Sequence of chain 2.A:
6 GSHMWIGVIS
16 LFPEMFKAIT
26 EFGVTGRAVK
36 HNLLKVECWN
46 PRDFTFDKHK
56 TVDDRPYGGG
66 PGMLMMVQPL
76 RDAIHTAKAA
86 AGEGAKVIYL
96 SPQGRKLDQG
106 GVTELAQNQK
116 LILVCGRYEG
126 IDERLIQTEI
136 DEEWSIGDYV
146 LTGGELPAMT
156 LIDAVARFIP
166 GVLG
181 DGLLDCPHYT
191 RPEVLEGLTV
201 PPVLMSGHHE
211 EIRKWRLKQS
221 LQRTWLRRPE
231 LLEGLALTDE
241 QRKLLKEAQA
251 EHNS

A protein and the small-molecule ligand that binds it are described below.
Small molecule (SMILES): Nc1nonc1C(=O)N1CCN(Cc2ccccn2)CC1

Binding-site contacts:
Ligand atom N5 contacts residue GLY125 of chain 1.A at 3.4 Å.
Ligand atom C9 contacts residue GLU124 of chain 1.A at 3.5 Å.
Ligand atom C8 contacts residue GLU124 of chain 1.A at 3.3 Å.
Ligand atom N contacts residue GLY142 of chain 1.A at 3.1 Å (h-bond).
Ligand atom O1 contacts residue PRO97 of chain 1.A at 3.6 Å.
Ligand atom C3 contacts residue GLY149 of chain 1.A at 3.6 Å.
Ligand atom N contacts residue TYR144 of chain 1.A at 2.9 Å (h-bond).
Ligand atom C7 contacts residue TYR123 of chain 1.A at 3.7 Å (hydrophobic).
Ligand atom N2 contacts residue SER96 of chain 1.A at 3.3 Å (h-bond).
Ligand atom C1 contacts residue PRO97 of chain 1.A at 3.8 Å (hydrophobic).
Ligand atom C1 contacts residue SER96 of chain 1.A at 3.8 Å.
Ligand atom C4 contacts residue LEU95 of chain 1.A at 3.3 Å (hydrophobic).
Ligand atom N1 contacts residue SER140 of chain 1.A at 3.5 Å.
Ligand atom C1 contacts residue PRO152 of chain 1.A at 3.8 Å (hydrophobic).
Ligand atom N5 contacts residue TYR94 of chain 1.A at 2.6 Å (h-bond).
Ligand atom C10 contacts residue TYR94 of chain 1.A at 3.5 Å (hydrophobic).
Ligand atom C6 contacts residue GLY125 of chain 1.A at 3.4 Å.
Ligand atom C7 contacts residue GLU124 of chain 1.A at 3.4 Å.
Ligand atom O contacts residue LEU95 of chain 1.A at 3.6 Å.
Ligand atom C9 contacts residue GLN98 of chain 1.A at 3.5 Å.
Ligand atom O contacts residue SER96 of chain 1.A at 3.2 Å (h-bond).
Ligand atom O contacts residue PRO152 of chain 1.A at 3.5 Å.
Ligand atom N contacts residue PRO97 of chain 1.A at 3.7 Å.
Ligand atom C6 contacts residue TYR94 of chain 1.A at 3.5 Å (hydrophobic).
Ligand atom N1 contacts residue ILE141 of chain 1.A at 3.0 Å (h-bond).
Ligand atom C12 contacts residue LEU146 of chain 1.A at 3.2 Å (hydrophobic).
Ligand atom C7 contacts residue GLY125 of chain 1.A at 3.7 Å.
Ligand atom O contacts residue ILE141 of chain 1.A at 3.7 Å.
Ligand atom O1 contacts residue TYR144 of chain 1.A at 3.5 Å (h-bond).
Ligand atom O1 contacts residue LEU146 of chain 1.A at 3.0 Å (h-bond).
Ligand atom N2 contacts residue LEU95 of chain 1.A at 3.4 Å.
Ligand atom N1 contacts residue SER96 of chain 1.A at 3.7 Å.
Ligand atom C5 contacts residue TYR94 of chain 1.A at 3.5 Å (hydrophobic).
Ligand atom C12 contacts residue GLY148 of chain 1.A at 3.8 Å.
Ligand atom C3 contacts residue GLY148 of chain 1.A at 3.6 Å.
Ligand atom C3 contacts residue LEU95 of chain 1.A at 3.4 Å (hydrophobic).
Ligand atom N2 contacts residue PRO152 of chain 1.A at 3.3 Å.
Ligand atom O1 contacts residue VAL145 of chain 1.A at 3.8 Å.
Ligand atom C11 contacts residue LEU146 of chain 1.A at 3.7 Å (hydrophobic).
Ligand atom C2 contacts residue PRO97 of chain 1.A at 3.6 Å (hydrophobic).

Sequence of chain 1.A:
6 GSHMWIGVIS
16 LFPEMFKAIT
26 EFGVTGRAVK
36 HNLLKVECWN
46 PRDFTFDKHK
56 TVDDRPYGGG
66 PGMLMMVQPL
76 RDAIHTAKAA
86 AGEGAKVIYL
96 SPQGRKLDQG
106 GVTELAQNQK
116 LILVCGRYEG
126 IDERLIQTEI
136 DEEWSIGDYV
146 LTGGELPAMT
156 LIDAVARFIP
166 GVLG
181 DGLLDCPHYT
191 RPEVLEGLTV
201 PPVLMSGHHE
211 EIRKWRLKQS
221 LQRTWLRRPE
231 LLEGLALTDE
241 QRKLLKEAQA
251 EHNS